Sequence of chain 2.A:
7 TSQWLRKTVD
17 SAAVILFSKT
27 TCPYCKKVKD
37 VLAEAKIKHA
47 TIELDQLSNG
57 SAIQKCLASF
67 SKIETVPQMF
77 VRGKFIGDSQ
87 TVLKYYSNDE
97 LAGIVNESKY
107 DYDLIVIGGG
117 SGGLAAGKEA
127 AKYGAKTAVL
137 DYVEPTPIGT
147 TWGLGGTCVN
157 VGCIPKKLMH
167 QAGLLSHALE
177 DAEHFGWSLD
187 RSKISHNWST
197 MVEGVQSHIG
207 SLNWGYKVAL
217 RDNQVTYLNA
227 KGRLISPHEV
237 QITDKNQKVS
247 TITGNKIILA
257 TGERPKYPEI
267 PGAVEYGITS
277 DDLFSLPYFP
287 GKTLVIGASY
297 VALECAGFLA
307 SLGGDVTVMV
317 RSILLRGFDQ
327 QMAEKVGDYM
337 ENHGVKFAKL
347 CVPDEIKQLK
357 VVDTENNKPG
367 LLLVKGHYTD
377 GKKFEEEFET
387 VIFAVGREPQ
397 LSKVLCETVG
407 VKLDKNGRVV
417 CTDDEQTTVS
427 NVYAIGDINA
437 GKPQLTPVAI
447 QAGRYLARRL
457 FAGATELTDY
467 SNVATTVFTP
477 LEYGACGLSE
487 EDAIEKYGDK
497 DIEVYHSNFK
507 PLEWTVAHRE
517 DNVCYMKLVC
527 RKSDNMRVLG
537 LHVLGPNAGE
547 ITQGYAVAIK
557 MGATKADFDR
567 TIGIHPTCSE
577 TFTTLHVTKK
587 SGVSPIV

This small molecule binds to this protein.
Small molecule (SMILES): C=C1C(=O)C=Cc2ccccc21

Binding-site contacts:
Ligand atom C07 contacts residue PHE343 of chain 2.A at 3.5 Å (hydrophobic).
Ligand atom C10 contacts residue LYS345 of chain 2.A at 4.3 Å.
Ligand atom C09 contacts residue ASP334 of chain 2.A at 3.2 Å.
Ligand atom C03 contacts residue LYS345 of chain 2.A at 3.5 Å.
Ligand atom C12 contacts residue GLU330 of chain 2.A at 3.6 Å.
Ligand atom C09 contacts residue LYS345 of chain 2.A at 4.3 Å.
Ligand atom C10 contacts residue SER318 of chain 2.A at 3.9 Å.
Ligand atom O01 contacts residue GLU330 of chain 2.A at 2.9 Å.
Ligand atom O01 contacts residue ASP334 of chain 2.A at 2.6 Å (salt-bridge).
Ligand atom C10 contacts residue VAL316 of chain 2.A at 3.9 Å (hydrophobic).
Ligand atom C10 contacts residue LEU320 of chain 2.A at 3.9 Å (hydrophobic).
Ligand atom C04 contacts residue GLU330 of chain 2.A at 4.1 Å.
Ligand atom C05 contacts residue LEU320 of chain 2.A at 4.0 Å (hydrophobic).
Ligand atom C08 contacts residue GLU330 of chain 2.A at 3.8 Å.
Ligand atom C07 contacts residue VAL316 of chain 2.A at 4.3 Å (hydrophobic).
Ligand atom C09 contacts residue GLY333 of chain 2.A at 3.8 Å.
Ligand atom C05 contacts residue GLY333 of chain 2.A at 4.3 Å.
Ligand atom C09 contacts residue GLU337 of chain 2.A at 4.0 Å.
Ligand atom C02 contacts residue LEU320 of chain 2.A at 3.9 Å (hydrophobic).
Ligand atom C02 contacts residue LYS345 of chain 2.A at 4.2 Å.
Ligand atom C05 contacts residue GLU337 of chain 2.A at 4.2 Å.
Ligand atom C11 contacts residue VAL316 of chain 2.A at 3.6 Å (hydrophobic).
Ligand atom C05 contacts residue PHE343 of chain 2.A at 4.2 Å (hydrophobic).
Ligand atom C04 contacts residue LEU320 of chain 2.A at 4.2 Å (hydrophobic).
Ligand atom C08 contacts residue ASP334 of chain 2.A at 3.4 Å.
Ligand atom C03 contacts residue LEU320 of chain 2.A at 3.7 Å (hydrophobic).
Ligand atom C09 contacts residue LEU320 of chain 2.A at 4.3 Å (hydrophobic).
Ligand atom C11 contacts residue LEU320 of chain 2.A at 3.6 Å (hydrophobic).
Ligand atom C07 contacts residue LEU320 of chain 2.A at 3.9 Å (hydrophobic).
Ligand atom C08 contacts residue LEU320 of chain 2.A at 4.4 Å (hydrophobic).
Ligand atom C05 contacts residue LYS345 of chain 2.A at 3.6 Å.
Ligand atom C07 contacts residue LYS345 of chain 2.A at 3.5 Å.
Ligand atom C03 contacts residue PHE343 of chain 2.A at 4.4 Å (hydrophobic).
Ligand atom C09 contacts residue GLU330 of chain 2.A at 4.5 Å.
Ligand atom C06 contacts residue LEU320 of chain 2.A at 3.9 Å (hydrophobic).
Ligand atom C11 contacts residue PHE343 of chain 2.A at 4.2 Å (hydrophobic).
Ligand atom C11 contacts residue LYS345 of chain 2.A at 3.7 Å.